Sequence of chain 1.A:
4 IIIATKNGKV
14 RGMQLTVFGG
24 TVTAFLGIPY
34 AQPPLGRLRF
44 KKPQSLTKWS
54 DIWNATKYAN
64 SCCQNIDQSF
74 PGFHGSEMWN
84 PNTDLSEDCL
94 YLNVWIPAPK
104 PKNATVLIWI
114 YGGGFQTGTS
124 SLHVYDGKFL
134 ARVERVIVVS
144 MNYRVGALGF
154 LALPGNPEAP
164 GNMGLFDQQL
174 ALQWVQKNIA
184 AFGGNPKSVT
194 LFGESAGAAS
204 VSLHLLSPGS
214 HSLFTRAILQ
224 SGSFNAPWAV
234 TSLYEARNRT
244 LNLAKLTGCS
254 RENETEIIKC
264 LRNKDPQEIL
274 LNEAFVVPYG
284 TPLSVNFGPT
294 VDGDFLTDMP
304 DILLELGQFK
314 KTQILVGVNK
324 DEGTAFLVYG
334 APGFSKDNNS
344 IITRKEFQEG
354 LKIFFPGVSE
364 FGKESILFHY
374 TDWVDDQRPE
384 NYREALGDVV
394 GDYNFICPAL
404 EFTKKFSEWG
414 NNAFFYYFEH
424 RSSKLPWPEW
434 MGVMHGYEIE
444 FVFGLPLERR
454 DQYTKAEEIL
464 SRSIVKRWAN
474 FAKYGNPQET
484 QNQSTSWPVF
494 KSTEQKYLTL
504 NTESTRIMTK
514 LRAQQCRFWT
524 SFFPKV

This protein binds this small molecule.
Small molecule (SMILES): Nc1c2c(nc3cc(Cl)ccc13)C[C@@H]1CC(CC[NH3+])=C[C@H]2C1

Binding-site contacts:
Ligand atom N10 contacts residue UNL1 of chain 1.U at 3.9 Å.
Ligand atom C19 contacts residue ASP70 of chain 1.A at 3.7 Å.
Ligand atom C14 contacts residue THR120 of chain 1.A at 3.5 Å.
Ligand atom C11 contacts residue GLY116 of chain 1.A at 3.7 Å.
Ligand atom C17 contacts residue UNL1 of chain 1.U at 3.9 Å.
Ligand atom C19 contacts residue UNL1 of chain 1.U at 3.6 Å.
Ligand atom C18 contacts residue UNL1 of chain 1.U at 3.6 Å.
Ligand atom CL contacts residue LEU286 of chain 1.A at 4.0 Å.
Ligand atom C04 contacts residue LEU286 of chain 1.A at 3.7 Å (hydrophobic).
Ligand atom C09 contacts residue GLY117 of chain 1.A at 3.5 Å.
Ligand atom C12 contacts residue GLY116 of chain 1.A at 4.1 Å.
Ligand atom CL contacts residue SER198 of chain 1.A at 4.0 Å.
Ligand atom C20 contacts residue ASP70 of chain 1.A at 3.5 Å.
Ligand atom N21 contacts residue ASP70 of chain 1.A at 2.7 Å (salt-bridge).
Ligand atom C22 contacts residue UNL1 of chain 1.U at 3.8 Å.
Ligand atom C16 contacts residue GLY116 of chain 1.A at 3.9 Å.
Ligand atom C15 contacts residue THR120 of chain 1.A at 3.5 Å.
Ligand atom C04 contacts residue VAL288 of chain 1.A at 3.9 Å (hydrophobic).
Ligand atom N01 contacts residue SER287 of chain 1.A at 2.8 Å (h-bond).
Ligand atom C08 contacts residue PHE329 of chain 1.A at 3.9 Å (hydrophobic).
Ligand atom C16 contacts residue UNL1 of chain 1.U at 4.1 Å.
Ligand atom N10 contacts residue GLY116 of chain 1.A at 3.7 Å.
Ligand atom C04 contacts residue SER287 of chain 1.A at 3.5 Å.
Ligand atom C17 contacts residue ASP70 of chain 1.A at 4.0 Å.
Ligand atom N10 contacts residue GLY117 of chain 1.A at 3.7 Å.
Ligand atom CL contacts residue TRP231 of chain 1.A at 3.4 Å.
Ligand atom C19 contacts residue TYR332 of chain 1.A at 3.6 Å (hydrophobic).
Ligand atom C02 contacts residue SER287 of chain 1.A at 4.0 Å.
Ligand atom C04 contacts residue PRO285 of chain 1.A at 4.0 Å (hydrophobic).
Ligand atom N21 contacts residue TYR332 of chain 1.A at 3.7 Å.
Ligand atom CL contacts residue PHE398 of chain 1.A at 3.5 Å.
Ligand atom C05 contacts residue LEU286 of chain 1.A at 3.5 Å (hydrophobic).
Ligand atom C06 contacts residue GLY117 of chain 1.A at 4.1 Å.
Ligand atom C06 contacts residue PHE329 of chain 1.A at 4.0 Å (hydrophobic).
Ligand atom N21 contacts residue SER72 of chain 1.A at 2.8 Å (h-bond).
Ligand atom C16 contacts residue THR120 of chain 1.A at 3.5 Å.
Ligand atom C03 contacts residue GLY117 of chain 1.A at 3.8 Å.
Ligand atom C05 contacts residue VAL288 of chain 1.A at 3.9 Å (hydrophobic).
Ligand atom C11 contacts residue UNL1 of chain 1.U at 4.0 Å.
Ligand atom C08 contacts residue GLY117 of chain 1.A at 3.7 Å.